This protein binds this small molecule.
Small molecule (SMILES): C[C@@]12CCCO[C@H]1[C@]1(COC(N)=N1)c1cc(-c3cccnc3F)ccc1O2

Sequence of chain 1.A:
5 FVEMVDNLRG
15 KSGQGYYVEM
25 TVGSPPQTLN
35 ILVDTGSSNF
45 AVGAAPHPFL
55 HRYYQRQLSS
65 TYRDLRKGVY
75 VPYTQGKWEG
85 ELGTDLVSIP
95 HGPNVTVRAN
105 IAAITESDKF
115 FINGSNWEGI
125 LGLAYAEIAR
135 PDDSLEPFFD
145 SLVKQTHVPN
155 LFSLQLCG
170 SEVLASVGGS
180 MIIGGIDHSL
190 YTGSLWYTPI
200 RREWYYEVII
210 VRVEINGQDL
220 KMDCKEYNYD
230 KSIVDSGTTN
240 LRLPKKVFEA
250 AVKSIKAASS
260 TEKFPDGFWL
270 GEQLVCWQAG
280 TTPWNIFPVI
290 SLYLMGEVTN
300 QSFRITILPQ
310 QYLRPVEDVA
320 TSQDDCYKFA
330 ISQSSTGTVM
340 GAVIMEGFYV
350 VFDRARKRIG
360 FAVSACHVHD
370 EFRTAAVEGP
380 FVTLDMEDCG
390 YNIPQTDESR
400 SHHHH

Binding-site contacts:
Ligand atom C12 contacts residue GLY236 of chain 1.A at 4.0 Å.
Ligand atom C20 contacts residue TYR77 of chain 1.A at 3.6 Å (hydrophobic).
Ligand atom O13 contacts residue GLY236 of chain 1.A at 3.4 Å (h-bond).
Ligand atom C24 contacts residue GLY17 of chain 1.A at 3.5 Å.
Ligand atom C22 contacts residue GLY236 of chain 1.A at 3.1 Å.
Ligand atom C14 contacts residue ASP234 of chain 1.A at 3.8 Å.
Ligand atom N16 contacts residue GLY236 of chain 1.A at 3.5 Å (h-bond).
Ligand atom C25 contacts residue GLY17 of chain 1.A at 3.5 Å.
Ligand atom N16 contacts residue GLY40 of chain 1.A at 3.7 Å.
Ligand atom C18 contacts residue TYR77 of chain 1.A at 3.9 Å (hydrophobic).
Ligand atom C21 contacts residue ILE124 of chain 1.A at 3.8 Å (hydrophobic).
Ligand atom C24 contacts residue GLY19 of chain 1.A at 3.4 Å.
Ligand atom N16 contacts residue ASP234 of chain 1.A at 2.8 Å (salt-bridge).
Ligand atom N23 contacts residue GLN18 of chain 1.A at 3.9 Å.
Ligand atom C1 contacts residue TRP121 of chain 1.A at 3.8 Å (hydrophobic).
Ligand atom C7 contacts residue GLY236 of chain 1.A at 3.7 Å.
Ligand atom C25 contacts residue ILE116 of chain 1.A at 3.7 Å (hydrophobic).
Ligand atom C19 contacts residue TYR77 of chain 1.A at 4.0 Å (hydrophobic).
Ligand atom C24 contacts residue THR238 of chain 1.A at 3.8 Å.
Ligand atom N23 contacts residue GLY19 of chain 1.A at 3.5 Å.
Ligand atom C6 contacts residue ILE124 of chain 1.A at 3.6 Å (hydrophobic).
Ligand atom C26 contacts residue ILE116 of chain 1.A at 3.6 Å (hydrophobic).
Ligand atom C11 contacts residue ASP38 of chain 1.A at 4.0 Å.
Ligand atom C5 contacts residue ILE124 of chain 1.A at 3.8 Å (hydrophobic).
Ligand atom C21 contacts residue ASP38 of chain 1.A at 3.3 Å.
Ligand atom O13 contacts residue THR237 of chain 1.A at 3.9 Å.
Ligand atom C6 contacts residue PHE114 of chain 1.A at 3.9 Å (hydrophobic).
Ligand atom F27 contacts residue LEU36 of chain 1.A at 3.3 Å.
Ligand atom O13 contacts residue ASP234 of chain 1.A at 3.8 Å.
Ligand atom N23 contacts residue GLY236 of chain 1.A at 3.7 Å.
Ligand atom O8 contacts residue PHE114 of chain 1.A at 3.6 Å.
Ligand atom C14 contacts residue GLY236 of chain 1.A at 3.4 Å.
Ligand atom C21 contacts residue SER41 of chain 1.A at 3.8 Å.
Ligand atom C2 contacts residue GLY236 of chain 1.A at 4.0 Å.
Ligand atom C24 contacts residue GLN18 of chain 1.A at 3.5 Å.
Ligand atom C3 contacts residue GLY236 of chain 1.A at 3.3 Å.
Ligand atom N15 contacts residue ASP38 of chain 1.A at 2.7 Å (salt-bridge).
Ligand atom N16 contacts residue ASP38 of chain 1.A at 2.7 Å (salt-bridge).
Ligand atom F27 contacts residue GLY236 of chain 1.A at 2.8 Å.
Ligand atom C14 contacts residue ASP38 of chain 1.A at 3.4 Å.